Sequence of chain 1.B:
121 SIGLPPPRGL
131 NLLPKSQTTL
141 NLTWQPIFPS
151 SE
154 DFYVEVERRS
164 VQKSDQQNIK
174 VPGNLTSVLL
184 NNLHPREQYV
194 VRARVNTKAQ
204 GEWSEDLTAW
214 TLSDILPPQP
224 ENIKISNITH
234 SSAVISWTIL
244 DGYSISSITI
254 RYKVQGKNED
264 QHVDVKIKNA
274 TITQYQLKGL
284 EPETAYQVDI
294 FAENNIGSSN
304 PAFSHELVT

Binding-site contacts:
Ligand atom O3 contacts residue ASN177 of chain 1.B at 4.5 Å.
Ligand atom C3 contacts residue ASN177 of chain 1.B at 3.7 Å.
Ligand atom C7 contacts residue ASN177 of chain 1.B at 4.5 Å.
Ligand atom N2 contacts residue ASN177 of chain 1.B at 3.5 Å (h-bond).
Ligand atom C6 contacts residue ASN177 of chain 1.B at 4.5 Å.
Ligand atom O5 contacts residue ASN177 of chain 1.B at 2.4 Å (h-bond).
Ligand atom C5 contacts residue ASN177 of chain 1.B at 3.6 Å.
Ligand atom C1 contacts residue LEU178 of chain 1.B at 4.4 Å (hydrophobic).
Ligand atom C1 contacts residue ASN177 of chain 1.B at 1.4 Å.
Ligand atom C2 contacts residue ASN177 of chain 1.B at 2.5 Å.
Ligand atom C4 contacts residue ASN177 of chain 1.B at 3.8 Å.

A small-molecule ligand and the protein it binds are described below.
Small molecule (SMILES): CC(=O)N[C@@H]1[C@@H](O)[C@H](O)[C@@H](CO)O[C@H]1O